The small molecule below binds the protein below.
Small molecule (SMILES): CC(C)[C@@H](C=O)NC(=O)[C@H](CC(N)=O)NC(=O)[C@@H]1CCCN1C(=O)[C@@H](NC(=O)[C@H](COP(=O)(O)O)NC(=O)[C@@H](NC(=O)[C@H](CO)NC(=O)[C@@H](N)CCCN=C(N)N)[C@@H](C)O)[C@@H](C)O

Binding-site contacts:
Ligand atom N contacts residue LEU182 of chain 1.A at 3.7 Å.
Ligand atom OG1 contacts residue ASN183 of chain 1.A at 3.4 Å (h-bond).
Ligand atom CB contacts residue ASN183 of chain 1.A at 3.7 Å.
Ligand atom C contacts residue ASN234 of chain 1.A at 3.8 Å.
Ligand atom ND2 contacts residue LYS57 of chain 1.A at 3.8 Å.
Ligand atom O contacts residue ASN234 of chain 1.A at 2.9 Å (h-bond).
Ligand atom O contacts residue LYS57 of chain 1.A at 3.3 Å.
Ligand atom O1P contacts residue ARG64 of chain 1.A at 3.0 Å (salt-bridge).
Ligand atom O2P contacts residue ARG64 of chain 1.A at 3.0 Å (salt-bridge).
Ligand atom P contacts residue LYS57 of chain 1.A at 3.8 Å.
Ligand atom CD contacts residue LEU230 of chain 1.A at 3.8 Å (hydrophobic).
Ligand atom O contacts residue M1T1 of chain 1.C at 3.6 Å.
Ligand atom CZ contacts residue ARG68 of chain 1.A at 3.8 Å.
Ligand atom CA contacts residue ASN183 of chain 1.A at 3.6 Å.
Ligand atom CG2 contacts residue GLY179 of chain 1.A at 3.2 Å.
Ligand atom O3P contacts residue LYS57 of chain 1.A at 3.7 Å.
Ligand atom CG1 contacts residue M1T1 of chain 1.C at 3.2 Å.
Ligand atom OG1 contacts residue LYS130 of chain 1.A at 3.6 Å.
Ligand atom O2P contacts residue LYS57 of chain 1.A at 2.9 Å (salt-bridge).
Ligand atom O3P contacts residue TYR138 of chain 1.A at 2.7 Å (h-bond).
Ligand atom OD1 contacts residue VAL54 of chain 1.A at 3.3 Å (h-bond).
Ligand atom CB contacts residue ASN183 of chain 1.A at 3.5 Å.
Ligand atom CG2 contacts residue M1T1 of chain 1.C at 3.6 Å.
Ligand atom O1P contacts residue ARG137 of chain 1.A at 2.9 Å (salt-bridge).
Ligand atom CB contacts residue GLU190 of chain 1.A at 3.7 Å.
Ligand atom N contacts residue ASN183 of chain 1.A at 2.9 Å (h-bond).
Ligand atom CG2 contacts residue ASN183 of chain 1.A at 3.1 Å.
Ligand atom O3P contacts residue ARG137 of chain 1.A at 2.9 Å (salt-bridge).
Ligand atom OG contacts residue GLU190 of chain 1.A at 2.9 Å (salt-bridge).
Ligand atom O contacts residue VAL186 of chain 1.A at 3.4 Å.
Ligand atom O contacts residue LEU182 of chain 1.A at 3.7 Å.
Ligand atom N contacts residue ASN234 of chain 1.A at 3.0 Å (h-bond).
Ligand atom NE contacts residue ARG68 of chain 1.A at 3.7 Å.
Ligand atom C contacts residue ASN183 of chain 1.A at 3.7 Å.
Ligand atom C contacts residue LEU182 of chain 1.A at 3.8 Å (hydrophobic).
Ligand atom N contacts residue GLU190 of chain 1.A at 3.4 Å (salt-bridge).
Ligand atom ND2 contacts residue VAL54 of chain 1.A at 3.4 Å.
Ligand atom OD1 contacts residue ASN58 of chain 1.A at 2.9 Å (h-bond).
Ligand atom CA contacts residue ASN234 of chain 1.A at 3.7 Å.
Ligand atom OG contacts residue TRP238 of chain 1.A at 3.0 Å (h-bond).

Sequence of chain 1.A:
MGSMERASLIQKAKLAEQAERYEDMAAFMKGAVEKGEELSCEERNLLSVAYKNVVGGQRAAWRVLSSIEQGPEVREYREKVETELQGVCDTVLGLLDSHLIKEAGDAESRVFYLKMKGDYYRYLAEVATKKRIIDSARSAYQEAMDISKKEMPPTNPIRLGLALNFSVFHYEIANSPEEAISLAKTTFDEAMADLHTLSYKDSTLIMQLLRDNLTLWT